This protein binds this small molecule.
Small molecule (SMILES): C[C@H](NC(=O)[C@H](COP(=O)(O)O)NC(=O)[C@H](Cc1ccccc1)NC(=O)[C@H](Cc1ccccc1)NC(=O)[C@@H](N)COP(=O)(O)O)C(=O)N[C@H](C(=O)N[C@H](C=O)CCC(=O)O)[C@@H](C)O

Sequence of chain 1.A:
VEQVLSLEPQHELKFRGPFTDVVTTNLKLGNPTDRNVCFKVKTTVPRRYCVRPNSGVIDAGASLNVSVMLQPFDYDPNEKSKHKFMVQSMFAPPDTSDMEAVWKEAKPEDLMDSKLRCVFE

Binding-site contacts:
Ligand atom N contacts residue VAL44 of chain 1.A at 3.0 Å (h-bond).
Ligand atom O contacts residue CYS53 of chain 1.A at 3.5 Å.
Ligand atom O contacts residue TYR52 of chain 1.A at 3.8 Å.
Ligand atom CB contacts residue ARG55 of chain 1.A at 3.5 Å.
Ligand atom C contacts residue ASN57 of chain 1.A at 3.4 Å.
Ligand atom O contacts residue ASN57 of chain 1.A at 2.4 Å (h-bond).
Ligand atom CD1 contacts residue MET89 of chain 1.A at 3.8 Å (hydrophobic).
Ligand atom CB contacts residue VAL54 of chain 1.A at 3.7 Å (hydrophobic).
Ligand atom O1P contacts residue LYS45 of chain 1.A at 3.4 Å (salt-bridge).
Ligand atom CD contacts residue ASN57 of chain 1.A at 3.5 Å.
Ligand atom CA contacts residue THR46 of chain 1.A at 3.7 Å.
Ligand atom O contacts residue LYS45 of chain 1.A at 3.1 Å.
Ligand atom O3P contacts residue LYS87 of chain 1.A at 3.1 Å (salt-bridge).
Ligand atom CB contacts residue PRO49 of chain 1.A at 3.8 Å (hydrophobic).
Ligand atom O1P contacts residue LYS43 of chain 1.A at 2.8 Å (salt-bridge).
Ligand atom CA contacts residue VAL44 of chain 1.A at 3.7 Å (hydrophobic).
Ligand atom CA contacts residue VAL54 of chain 1.A at 3.5 Å (hydrophobic).
Ligand atom P contacts residue LYS43 of chain 1.A at 3.8 Å.
Ligand atom C contacts residue THR46 of chain 1.A at 3.8 Å.
Ligand atom OE1 contacts residue ASN57 of chain 1.A at 2.7 Å (h-bond).
Ligand atom CZ contacts residue LYS87 of chain 1.A at 3.8 Å.
Ligand atom CD1 contacts residue THR46 of chain 1.A at 3.7 Å.
Ligand atom CB contacts residue VAL44 of chain 1.A at 3.3 Å (hydrophobic).
Ligand atom CB contacts residue THR46 of chain 1.A at 3.8 Å.
Ligand atom N contacts residue THR46 of chain 1.A at 2.9 Å (h-bond).
Ligand atom CE1 contacts residue PHE88 of chain 1.A at 3.6 Å (hydrophobic).
Ligand atom O contacts residue PRO49 of chain 1.A at 3.8 Å.
Ligand atom C contacts residue LYS45 of chain 1.A at 3.7 Å.
Ligand atom O contacts residue THR47 of chain 1.A at 3.4 Å.
Ligand atom OE1 contacts residue PRO56 of chain 1.A at 3.5 Å.
Ligand atom CB contacts residue VAL54 of chain 1.A at 3.4 Å (hydrophobic).
Ligand atom CG contacts residue VAL54 of chain 1.A at 2.9 Å (hydrophobic).
Ligand atom CG contacts residue ASN57 of chain 1.A at 3.6 Å.
Ligand atom O contacts residue VAL54 of chain 1.A at 2.9 Å (h-bond).
Ligand atom O2P contacts residue LYS43 of chain 1.A at 3.7 Å.
Ligand atom O contacts residue THR46 of chain 1.A at 2.9 Å (h-bond).
Ligand atom CE1 contacts residue MET89 of chain 1.A at 3.8 Å (hydrophobic).
Ligand atom O3P contacts residue LYS83 of chain 1.A at 3.1 Å.
Ligand atom CD contacts residue VAL54 of chain 1.A at 3.8 Å (hydrophobic).
Ligand atom CE1 contacts residue LYS87 of chain 1.A at 3.9 Å.